Sequence of chain 3.A:
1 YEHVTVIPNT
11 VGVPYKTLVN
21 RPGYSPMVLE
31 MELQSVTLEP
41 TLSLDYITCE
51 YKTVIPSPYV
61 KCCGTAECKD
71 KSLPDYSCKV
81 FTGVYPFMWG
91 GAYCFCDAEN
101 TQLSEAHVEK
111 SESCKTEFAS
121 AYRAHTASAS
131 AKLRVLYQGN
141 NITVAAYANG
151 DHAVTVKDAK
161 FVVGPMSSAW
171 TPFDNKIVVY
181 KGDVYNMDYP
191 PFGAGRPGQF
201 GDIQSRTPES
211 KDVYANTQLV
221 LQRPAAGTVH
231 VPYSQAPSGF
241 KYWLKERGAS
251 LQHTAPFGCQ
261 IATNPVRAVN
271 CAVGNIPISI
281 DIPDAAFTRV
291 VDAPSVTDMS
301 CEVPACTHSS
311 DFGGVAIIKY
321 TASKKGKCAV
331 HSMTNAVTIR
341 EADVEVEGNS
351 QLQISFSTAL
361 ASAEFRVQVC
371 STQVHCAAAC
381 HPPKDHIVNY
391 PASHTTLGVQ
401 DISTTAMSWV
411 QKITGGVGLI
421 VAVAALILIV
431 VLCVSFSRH

Sequence of chain 3.B:
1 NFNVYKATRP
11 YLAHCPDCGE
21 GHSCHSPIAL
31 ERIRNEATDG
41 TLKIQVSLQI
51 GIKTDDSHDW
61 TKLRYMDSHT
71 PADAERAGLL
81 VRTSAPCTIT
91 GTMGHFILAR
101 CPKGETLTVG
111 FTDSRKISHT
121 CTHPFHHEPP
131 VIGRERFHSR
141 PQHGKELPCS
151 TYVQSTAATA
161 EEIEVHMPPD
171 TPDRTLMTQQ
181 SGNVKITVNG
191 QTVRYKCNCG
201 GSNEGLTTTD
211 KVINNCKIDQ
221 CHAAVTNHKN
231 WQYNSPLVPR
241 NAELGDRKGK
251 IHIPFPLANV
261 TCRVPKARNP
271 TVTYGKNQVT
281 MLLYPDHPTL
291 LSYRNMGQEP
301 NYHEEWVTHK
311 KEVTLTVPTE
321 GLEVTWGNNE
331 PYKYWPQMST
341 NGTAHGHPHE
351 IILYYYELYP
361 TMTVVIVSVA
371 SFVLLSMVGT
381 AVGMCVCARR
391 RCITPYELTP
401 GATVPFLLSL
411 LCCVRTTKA

The protein below binds the small molecule below.
Small molecule (SMILES): CC(=O)N[C@@H]1[C@@H](O)[C@H](O)[C@@H](CO)O[C@H]1O

Binding-site contacts:
Ligand atom C6 contacts residue PHE118 of chain 3.A at 4.4 Å (hydrophobic).
Ligand atom C1 contacts residue ASN259 of chain 3.B at 1.4 Å.
Ligand atom O5 contacts residue ASN259 of chain 3.B at 2.4 Å (h-bond).
Ligand atom C8 contacts residue ASN259 of chain 3.B at 4.1 Å.
Ligand atom C2 contacts residue ASN259 of chain 3.B at 2.4 Å.
Ligand atom C4 contacts residue ASN259 of chain 3.B at 4.2 Å.
Ligand atom C5 contacts residue THR116 of chain 3.A at 3.5 Å.
Ligand atom O6 contacts residue LYS115 of chain 3.A at 4.4 Å.
Ligand atom N2 contacts residue ASN259 of chain 3.B at 2.9 Å (h-bond).
Ligand atom C3 contacts residue ASN259 of chain 3.B at 3.8 Å.
Ligand atom O6 contacts residue PHE118 of chain 3.A at 3.9 Å.
Ligand atom C6 contacts residue LYS115 of chain 3.A at 3.9 Å.
Ligand atom C7 contacts residue ASN259 of chain 3.B at 3.1 Å.
Ligand atom C5 contacts residue ASN259 of chain 3.B at 3.7 Å.
Ligand atom O5 contacts residue THR116 of chain 3.A at 2.6 Å (h-bond).
Ligand atom C6 contacts residue THR116 of chain 3.A at 3.5 Å.
Ligand atom C1 contacts residue THR116 of chain 3.A at 3.3 Å.
Ligand atom O7 contacts residue ASN259 of chain 3.B at 3.0 Å (h-bond).